Binding-site contacts:
Ligand atom O19 contacts residue MET62 of chain 1.A at 3.2 Å (h-bond).
Ligand atom C18 contacts residue ASP241 of chain 1.A at 3.8 Å.
Ligand atom C6 contacts residue ILE102 of chain 1.A at 3.8 Å (hydrophobic).
Ligand atom N11 contacts residue HIS264 of chain 1.A at 3.5 Å (h-bond).
Ligand atom C17 contacts residue ZN1 of chain 1.G at 3.4 Å.
Ligand atom C4 contacts residue THR190 of chain 1.A at 3.9 Å.
Ligand atom N11 contacts residue ZN1 of chain 1.G at 2.0 Å.
Ligand atom C10 contacts residue GLU77 of chain 1.A at 3.7 Å.
Ligand atom N11 contacts residue ASP241 of chain 1.A at 3.0 Å (salt-bridge).
Ligand atom C5 contacts residue THR190 of chain 1.A at 4.0 Å.
Ligand atom O7 contacts residue LEU18 of chain 1.A at 3.7 Å.
Ligand atom F16 contacts residue ILE197 of chain 1.A at 3.7 Å.
Ligand atom C5 contacts residue ILE102 of chain 1.A at 4.0 Å (hydrophobic).
Ligand atom F13 contacts residue ALA214 of chain 1.A at 3.4 Å.
Ligand atom N11 contacts residue GLU77 of chain 1.A at 2.7 Å (salt-bridge).
Ligand atom C1 contacts residue LEU18 of chain 1.A at 3.6 Å (hydrophobic).
Ligand atom C9 contacts residue HIS78 of chain 1.A at 4.0 Å.
Ligand atom C10 contacts residue HIS237 of chain 1.A at 3.9 Å.
Ligand atom O19 contacts residue HIS264 of chain 1.A at 3.0 Å (h-bond).
Ligand atom O12 contacts residue HIS78 of chain 1.A at 2.9 Å.
Ligand atom C17 contacts residue ASP241 of chain 1.A at 3.4 Å.
Ligand atom F13 contacts residue GLY192 of chain 1.A at 4.0 Å.
Ligand atom O12 contacts residue ZN1 of chain 1.G at 2.3 Å.
Ligand atom O20 contacts residue LYS238 of chain 1.A at 3.4 Å (salt-bridge).
Ligand atom C10 contacts residue ZN1 of chain 1.G at 2.9 Å.
Ligand atom C17 contacts residue HIS237 of chain 1.A at 3.8 Å.
Ligand atom O12 contacts residue HIS237 of chain 1.A at 2.9 Å (h-bond).
Ligand atom C9 contacts residue HIS237 of chain 1.A at 3.7 Å.
Ligand atom C2 contacts residue LEU18 of chain 1.A at 3.7 Å (hydrophobic).
Ligand atom N11 contacts residue HIS237 of chain 1.A at 3.5 Å (h-bond).
Ligand atom C6 contacts residue ASN213 of chain 1.A at 3.5 Å.
Ligand atom F14 contacts residue GLY209 of chain 1.A at 3.2 Å.
Ligand atom F14 contacts residue ILE197 of chain 1.A at 3.6 Å.
Ligand atom C10 contacts residue MET62 of chain 1.A at 3.8 Å (hydrophobic).
Ligand atom C18 contacts residue HIS264 of chain 1.A at 3.9 Å.
Ligand atom C9 contacts residue ZN1 of chain 1.G at 3.0 Å.
Ligand atom C1 contacts residue ASN213 of chain 1.A at 3.8 Å.
Ligand atom C10 contacts residue ASP241 of chain 1.A at 3.9 Å.
Ligand atom N11 contacts residue HIS78 of chain 1.A at 3.3 Å (h-bond).
Ligand atom C3 contacts residue LEU18 of chain 1.A at 4.0 Å (hydrophobic).

Sequence of chain 1.A:
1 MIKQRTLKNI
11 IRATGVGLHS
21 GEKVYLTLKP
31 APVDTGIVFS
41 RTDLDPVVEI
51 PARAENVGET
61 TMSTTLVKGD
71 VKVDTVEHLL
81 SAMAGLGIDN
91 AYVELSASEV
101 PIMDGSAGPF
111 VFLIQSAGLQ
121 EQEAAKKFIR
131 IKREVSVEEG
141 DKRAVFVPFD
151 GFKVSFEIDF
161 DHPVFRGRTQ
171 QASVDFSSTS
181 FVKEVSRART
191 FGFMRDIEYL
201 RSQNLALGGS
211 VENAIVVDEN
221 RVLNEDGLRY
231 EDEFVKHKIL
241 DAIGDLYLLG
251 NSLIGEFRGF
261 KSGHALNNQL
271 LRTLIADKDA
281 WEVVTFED

This protein binds this small molecule.
Small molecule (SMILES): N[C@H](CC(=O)O)C(=O)Nc1cccc(OC(F)(F)F)c1